Binding-site contacts:
Ligand atom O1 contacts residue TRP207 of chain 2.A at 3.1 Å.
Ligand atom C7 contacts residue PHE110 of chain 2.A at 3.8 Å (hydrophobic).
Ligand atom C10 contacts residue TRP145 of chain 2.A at 3.9 Å (hydrophobic).
Ligand atom C5 contacts residue ASN176 of chain 2.A at 3.2 Å.
Ligand atom S2 contacts residue TYR148 of chain 2.A at 3.3 Å.
Ligand atom C14 contacts residue TRP103 of chain 2.A at 3.6 Å (hydrophobic).
Ligand atom C11 contacts residue THR149 of chain 2.A at 3.7 Å.
Ligand atom C5 contacts residue TRP145 of chain 2.A at 3.6 Å (hydrophobic).
Ligand atom C7 contacts residue ILE107 of chain 2.A at 3.7 Å (hydrophobic).
Ligand atom C10 contacts residue THR149 of chain 2.A at 3.1 Å.
Ligand atom O1 contacts residue ASN176 of chain 2.A at 3.4 Å.
Ligand atom C6 contacts residue PHE110 of chain 2.A at 3.7 Å (hydrophobic).
Ligand atom C11 contacts residue ASN176 of chain 2.A at 3.4 Å.
Ligand atom C4 contacts residue MET142 of chain 2.A at 3.5 Å (hydrophobic).
Ligand atom S1 contacts residue ASN179 of chain 2.A at 3.7 Å.
Ligand atom S1 contacts residue PHE110 of chain 2.A at 3.9 Å.
Ligand atom C13 contacts residue THR149 of chain 2.A at 3.8 Å.
Ligand atom C6 contacts residue TRP207 of chain 2.A at 3.5 Å (hydrophobic).
Ligand atom O1 contacts residue ASN179 of chain 2.A at 3.3 Å (h-bond).
Ligand atom N2 contacts residue TRP103 of chain 2.A at 3.7 Å.
Ligand atom C8 contacts residue GLY106 of chain 2.A at 3.6 Å.
Ligand atom S2 contacts residue VAL152 of chain 2.A at 3.8 Å.
Ligand atom S2 contacts residue TRP103 of chain 2.A at 3.8 Å.
Ligand atom C1 contacts residue LEU183 of chain 2.A at 3.7 Å (hydrophobic).
Ligand atom N1 contacts residue PHE110 of chain 2.A at 3.5 Å.
Ligand atom C11 contacts residue PHE110 of chain 2.A at 3.9 Å (hydrophobic).
Ligand atom C8 contacts residue ILE107 of chain 2.A at 3.5 Å (hydrophobic).
Ligand atom C3 contacts residue TRP138 of chain 2.A at 3.1 Å (hydrophobic).
Ligand atom O2 contacts residue ASN179 of chain 2.A at 2.8 Å (h-bond).
Ligand atom C7 contacts residue TRP207 of chain 2.A at 3.6 Å (hydrophobic).
Ligand atom C9 contacts residue THR149 of chain 2.A at 3.9 Å.
Ligand atom O2 contacts residue PHE110 of chain 2.A at 3.9 Å.
Ligand atom N1 contacts residue ASN176 of chain 2.A at 3.7 Å.
Ligand atom C13 contacts residue TYR148 of chain 2.A at 3.5 Å (hydrophobic).
Ligand atom C2 contacts residue PHE110 of chain 2.A at 3.8 Å (hydrophobic).
Ligand atom C15 contacts residue MET102 of chain 2.A at 3.4 Å (hydrophobic).
Ligand atom C11 contacts residue TRP207 of chain 2.A at 3.8 Å (hydrophobic).
Ligand atom N2 contacts residue GLY106 of chain 2.A at 3.7 Å.
Ligand atom S1 contacts residue ASN176 of chain 2.A at 3.8 Å.
Ligand atom C3 contacts residue PHE184 of chain 2.A at 3.5 Å (hydrophobic).

A small-molecule ligand and the protein it binds are described below.
Small molecule (SMILES): Cc1nc(-c2ccc(S(=O)(=O)NCCC(C)C)cc2)cs1

Sequence of chain 2.A:
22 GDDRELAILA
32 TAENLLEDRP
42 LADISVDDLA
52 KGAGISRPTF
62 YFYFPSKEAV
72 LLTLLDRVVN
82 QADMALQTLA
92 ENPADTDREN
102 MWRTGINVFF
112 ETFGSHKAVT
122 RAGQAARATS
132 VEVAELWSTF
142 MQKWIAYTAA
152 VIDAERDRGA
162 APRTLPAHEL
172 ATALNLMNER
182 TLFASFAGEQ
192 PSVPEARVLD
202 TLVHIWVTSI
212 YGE